Sequence of chain 1.A:
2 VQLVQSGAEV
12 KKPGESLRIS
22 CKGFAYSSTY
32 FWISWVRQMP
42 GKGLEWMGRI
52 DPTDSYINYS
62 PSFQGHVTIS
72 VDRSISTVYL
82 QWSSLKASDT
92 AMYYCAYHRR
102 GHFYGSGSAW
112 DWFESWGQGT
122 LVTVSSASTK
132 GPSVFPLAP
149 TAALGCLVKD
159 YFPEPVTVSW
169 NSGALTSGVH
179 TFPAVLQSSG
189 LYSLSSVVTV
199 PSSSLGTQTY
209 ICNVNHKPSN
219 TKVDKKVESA

Binding-site contacts:
Ligand atom C3 contacts residue ASN195 of chain 1.C at 3.6 Å.
Ligand atom O5 contacts residue ASN195 of chain 1.C at 4.2 Å.
Ligand atom O5 contacts residue TRP111 of chain 1.A at 4.3 Å.
Ligand atom O7 contacts residue ASN124 of chain 1.C at 4.1 Å.
Ligand atom C6 contacts residue ASN195 of chain 1.C at 4.2 Å.
Ligand atom N2 contacts residue ASN195 of chain 1.C at 3.1 Å (h-bond).
Ligand atom O4 contacts residue ASN195 of chain 1.C at 3.7 Å.
Ligand atom C2 contacts residue ASN124 of chain 1.C at 2.5 Å.
Ligand atom C8 contacts residue ASP196 of chain 1.C at 4.5 Å.
Ligand atom C4 contacts residue ASN195 of chain 1.C at 3.8 Å.
Ligand atom N2 contacts residue ASN124 of chain 1.C at 3.0 Å (h-bond).
Ligand atom O5 contacts residue THR126 of chain 1.C at 3.8 Å.
Ligand atom O5 contacts residue ASN124 of chain 1.C at 2.4 Å (h-bond).
Ligand atom C4 contacts residue ASN124 of chain 1.C at 4.3 Å.
Ligand atom C3 contacts residue ASN124 of chain 1.C at 3.9 Å.
Ligand atom C1 contacts residue ASN124 of chain 1.C at 1.5 Å.
Ligand atom C8 contacts residue ASN195 of chain 1.C at 3.4 Å.
Ligand atom C7 contacts residue ASN124 of chain 1.C at 3.8 Å.
Ligand atom C1 contacts residue THR126 of chain 1.C at 4.1 Å.
Ligand atom C1 contacts residue ASN195 of chain 1.C at 4.2 Å.
Ligand atom O6 contacts residue TRP111 of chain 1.A at 4.3 Å.
Ligand atom C5 contacts residue ASN195 of chain 1.C at 3.3 Å.
Ligand atom C2 contacts residue ASN195 of chain 1.C at 4.2 Å.
Ligand atom C8 contacts residue ALA197 of chain 1.C at 3.9 Å (hydrophobic).
Ligand atom C7 contacts residue ASN195 of chain 1.C at 3.8 Å.
Ligand atom C5 contacts residue ASN124 of chain 1.C at 3.7 Å.

Sequence of chain 1.C:
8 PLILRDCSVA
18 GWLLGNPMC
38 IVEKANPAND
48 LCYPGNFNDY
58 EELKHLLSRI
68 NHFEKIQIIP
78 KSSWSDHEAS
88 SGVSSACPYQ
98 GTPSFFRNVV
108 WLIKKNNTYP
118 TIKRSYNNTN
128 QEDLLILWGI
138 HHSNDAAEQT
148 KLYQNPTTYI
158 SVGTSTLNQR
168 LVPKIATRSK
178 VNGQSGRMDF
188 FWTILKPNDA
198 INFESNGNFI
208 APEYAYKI

The small molecule below binds the protein below.
Small molecule (SMILES): CC(=O)N[C@@H]1[C@@H](O)[C@H](O)[C@@H](CO)O[C@H]1O